Sequence of chain 1.A:
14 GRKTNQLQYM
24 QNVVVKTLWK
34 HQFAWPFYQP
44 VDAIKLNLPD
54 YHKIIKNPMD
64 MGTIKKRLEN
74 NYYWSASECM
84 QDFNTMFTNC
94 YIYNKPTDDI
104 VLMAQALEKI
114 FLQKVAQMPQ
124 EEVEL

The protein below binds the small molecule below.
Small molecule (SMILES): CC(=O)NCCCC[C@H](NC(=O)[C@H](C)NC(=O)[C@H](CC(C)C)NC(=O)[C@H](CC(C)C)NC(=O)[C@H](CC(C)C)NC(=O)[C@H](C)NC(=O)[C@@H](N)CCC(=O)O)C(=O)N[C@@H](CC(C)C)C(=O)N[C@@H](Cc1ccc(O)cc1)C(=O)N[C@@H](CC1=NC=NC1)C(=O)N[C@H](C=O)Cc1ccccc1

Binding-site contacts:
Ligand atom CE1 contacts residue LYS48 of chain 1.A at 3.7 Å.
Ligand atom C contacts residue LEU49 of chain 1.A at 3.7 Å (hydrophobic).
Ligand atom CG contacts residue LYS48 of chain 1.A at 3.5 Å.
Ligand atom CD1 contacts residue ASP102 of chain 1.A at 3.5 Å.
Ligand atom OH contacts residue VAL44 of chain 1.A at 3.5 Å.
Ligand atom OH contacts residue VAL44 of chain 1.B at 3.6 Å.
Ligand atom CG contacts residue LEU49 of chain 1.A at 3.5 Å (hydrophobic).
Ligand atom CH3 contacts residue PRO39 of chain 1.A at 3.3 Å (hydrophobic).
Ligand atom NE2 contacts residue ASN50 of chain 1.B at 3.5 Å (h-bond).
Ligand atom CZ contacts residue GLN42 of chain 1.A at 3.3 Å.
Ligand atom CH3 contacts residue ILE103 of chain 1.A at 3.5 Å (hydrophobic).
Ligand atom CZ contacts residue ILE103 of chain 1.B at 3.4 Å (hydrophobic).
Ligand atom CH contacts residue PRO39 of chain 1.A at 3.5 Å (hydrophobic).
Ligand atom CE1 contacts residue LEU49 of chain 1.B at 3.7 Å (hydrophobic).
Ligand atom CD1 contacts residue MET106 of chain 1.A at 3.5 Å (hydrophobic).
Ligand atom CE1 contacts residue ASN97 of chain 1.B at 3.6 Å.
Ligand atom CD2 contacts residue LYS48 of chain 1.A at 3.7 Å.
Ligand atom NZ contacts residue PRO39 of chain 1.A at 2.7 Å (h-bond).
Ligand atom OE1 contacts residue TRP38 of chain 1.B at 3.7 Å.
Ligand atom CH contacts residue VAL44 of chain 1.A at 3.5 Å (hydrophobic).
Ligand atom CG contacts residue ASP102 of chain 1.A at 3.1 Å.
Ligand atom CB contacts residue LYS48 of chain 1.A at 3.6 Å.
Ligand atom CD2 contacts residue ASN97 of chain 1.A at 3.1 Å.
Ligand atom CE1 contacts residue GLN42 of chain 1.A at 3.2 Å.
Ligand atom CD1 contacts residue LEU51 of chain 1.A at 3.6 Å (hydrophobic).
Ligand atom CD1 contacts residue GLN42 of chain 1.B at 3.3 Å.
Ligand atom CD2 contacts residue PRO39 of chain 1.B at 3.5 Å (hydrophobic).
Ligand atom CE1 contacts residue ASN50 of chain 1.B at 3.4 Å.
Ligand atom OH contacts residue ILE103 of chain 1.A at 3.2 Å.
Ligand atom OH contacts residue ILE103 of chain 1.B at 3.4 Å.
Ligand atom OE2 contacts residue ASP102 of chain 1.A at 3.4 Å (salt-bridge).
Ligand atom CH contacts residue ILE103 of chain 1.A at 3.3 Å (hydrophobic).
Ligand atom CD1 contacts residue GLN42 of chain 1.A at 3.5 Å.
Ligand atom O contacts residue TRP38 of chain 1.A at 3.7 Å.
Ligand atom O contacts residue TRP38 of chain 1.B at 3.7 Å.
Ligand atom O contacts residue LEU49 of chain 1.A at 3.5 Å.
Ligand atom CH3 contacts residue PHE40 of chain 1.A at 3.7 Å (hydrophobic).
Ligand atom NE2 contacts residue LEU49 of chain 1.B at 2.8 Å (h-bond).
Ligand atom CD contacts residue ASP102 of chain 1.A at 3.4 Å.
Ligand atom ND1 contacts residue LYS48 of chain 1.A at 3.3 Å.

Sequence of chain 1.B:
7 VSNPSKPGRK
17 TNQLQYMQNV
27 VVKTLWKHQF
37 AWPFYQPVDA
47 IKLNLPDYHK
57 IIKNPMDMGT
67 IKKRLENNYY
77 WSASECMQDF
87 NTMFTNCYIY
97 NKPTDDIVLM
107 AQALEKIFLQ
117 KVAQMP